A protein and the small-molecule ligand that binds it are described below.
Small molecule (SMILES): C[n+]1cn([C@@H]2O[C@H](COP(=O)(O)OP(=O)(O)OP(=O)(O)OP(=O)(O)O)[C@@H](O)[C@H]2O)c2nc(N)[nH]c(=O)c21

Binding-site contacts:
Ligand atom N5 contacts residue TRP75 of chain 1.B at 3.5 Å.
Ligand atom C11 contacts residue TRP29 of chain 1.B at 3.7 Å (hydrophobic).
Ligand atom O17 contacts residue MET74 of chain 1.B at 3.2 Å.
Ligand atom O17 contacts residue GLU76 of chain 1.B at 3.8 Å.
Ligand atom P3 contacts residue LYS135 of chain 1.B at 3.7 Å.
Ligand atom C5 contacts residue GLU76 of chain 1.B at 4.0 Å.
Ligand atom C4 contacts residue TRP29 of chain 1.B at 3.4 Å (hydrophobic).
Ligand atom O9 contacts residue ARG130 of chain 1.B at 3.5 Å (salt-bridge).
Ligand atom C4 contacts residue TRP75 of chain 1.B at 3.7 Å (hydrophobic).
Ligand atom C5 contacts residue TRP75 of chain 1.B at 3.5 Å (hydrophobic).
Ligand atom O17 contacts residue TRP75 of chain 1.B at 2.9 Å (h-bond).
Ligand atom O17 contacts residue TRP29 of chain 1.B at 3.5 Å.
Ligand atom N1 contacts residue TRP75 of chain 1.B at 3.5 Å.
Ligand atom N1 contacts residue TRP29 of chain 1.B at 3.5 Å.
Ligand atom O8 contacts residue ARG130 of chain 1.B at 2.7 Å (salt-bridge).
Ligand atom C2 contacts residue TRP75 of chain 1.B at 3.9 Å (hydrophobic).
Ligand atom C1 contacts residue TRP75 of chain 1.B at 3.8 Å (hydrophobic).
Ligand atom N5 contacts residue TRP29 of chain 1.B at 3.4 Å.
Ligand atom N2 contacts residue GLU76 of chain 1.B at 2.9 Å (salt-bridge).
Ligand atom P3 contacts residue ARG130 of chain 1.B at 3.7 Å.
Ligand atom O14 contacts residue TRP29 of chain 1.B at 3.4 Å.
Ligand atom C1 contacts residue GLU76 of chain 1.B at 3.6 Å.
Ligand atom O10 contacts residue LYS135 of chain 1.B at 3.4 Å (salt-bridge).
Ligand atom O3 contacts residue LYS132 of chain 1.B at 3.4 Å.
Ligand atom O12 contacts residue ARG130 of chain 1.B at 2.9 Å (salt-bridge).
Ligand atom O9 contacts residue LYS135 of chain 1.B at 2.8 Å (salt-bridge).
Ligand atom C11 contacts residue TRP75 of chain 1.B at 3.7 Å (hydrophobic).
Ligand atom O6 contacts residue LYS135 of chain 1.B at 2.7 Å (salt-bridge).
Ligand atom C3 contacts residue TRP75 of chain 1.B at 3.7 Å (hydrophobic).
Ligand atom C10 contacts residue TRP29 of chain 1.B at 3.4 Å (hydrophobic).
Ligand atom N3 contacts residue TRP75 of chain 1.B at 3.8 Å.
Ligand atom C5 contacts residue TRP29 of chain 1.B at 3.4 Å (hydrophobic).
Ligand atom C3 contacts residue TRP29 of chain 1.B at 3.5 Å (hydrophobic).
Ligand atom C2 contacts residue TRP29 of chain 1.B at 3.4 Å (hydrophobic).
Ligand atom N4 contacts residue TRP29 of chain 1.B at 3.4 Å (h-bond).
Ligand atom N4 contacts residue TRP75 of chain 1.B at 3.9 Å.
Ligand atom N3 contacts residue TRP29 of chain 1.B at 3.6 Å.
Ligand atom C9 contacts residue TRP75 of chain 1.B at 4.0 Å (hydrophobic).
Ligand atom N1 contacts residue GLU76 of chain 1.B at 3.2 Å (salt-bridge).
Ligand atom C1 contacts residue TRP29 of chain 1.B at 3.6 Å (hydrophobic).

Sequence of chain 1.B:
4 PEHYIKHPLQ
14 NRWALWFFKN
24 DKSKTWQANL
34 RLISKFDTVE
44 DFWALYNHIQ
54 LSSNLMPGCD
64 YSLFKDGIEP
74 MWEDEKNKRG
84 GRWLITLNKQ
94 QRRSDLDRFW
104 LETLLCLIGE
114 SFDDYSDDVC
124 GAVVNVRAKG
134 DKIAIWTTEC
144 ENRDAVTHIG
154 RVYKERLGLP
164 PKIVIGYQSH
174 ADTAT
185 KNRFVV